Binding-site contacts:
Ligand atom O5 contacts residue ASN84 of chain 1.D at 2.3 Å (h-bond).
Ligand atom C1 contacts residue ASN84 of chain 1.D at 1.4 Å.
Ligand atom O7 contacts residue ASN84 of chain 1.D at 3.2 Å (h-bond).
Ligand atom C3 contacts residue ASN84 of chain 1.D at 3.9 Å.
Ligand atom C2 contacts residue ASN84 of chain 1.D at 2.6 Å.
Ligand atom C7 contacts residue ASN84 of chain 1.D at 3.4 Å.
Ligand atom C4 contacts residue ASN84 of chain 1.D at 4.3 Å.
Ligand atom N2 contacts residue ASN84 of chain 1.D at 3.1 Å (h-bond).
Ligand atom C5 contacts residue ASN84 of chain 1.D at 3.6 Å.

Sequence of chain 1.D:
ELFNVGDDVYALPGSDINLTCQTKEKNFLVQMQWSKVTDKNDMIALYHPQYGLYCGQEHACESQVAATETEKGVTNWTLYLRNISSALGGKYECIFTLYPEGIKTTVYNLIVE

A protein and the small-molecule ligand that binds it are described below.
Small molecule (SMILES): CC(=O)N[C@@H]1[C@@H](O)[C@H](O)[C@@H](CO)O[C@H]1O